Binding-site contacts:
Ligand atom CB contacts residue ASP67 of chain 1.A at 3.6 Å.
Ligand atom C contacts residue LYS23 of chain 1.A at 4.1 Å.
Ligand atom C contacts residue ARG71 of chain 1.A at 3.8 Å.
Ligand atom C contacts residue LYS23 of chain 1.A at 4.0 Å.
Ligand atom CB contacts residue LEU116 of chain 1.A at 3.8 Å (hydrophobic).
Ligand atom C contacts residue ARG71 of chain 1.A at 3.7 Å.
Ligand atom CA contacts residue LYS23 of chain 1.A at 4.1 Å.
Ligand atom CB contacts residue ILE21 of chain 1.A at 3.6 Å (hydrophobic).
Ligand atom CG contacts residue VAL113 of chain 1.A at 3.9 Å (hydrophobic).
Ligand atom N contacts residue LYS23 of chain 1.A at 4.0 Å.
Ligand atom OH contacts residue ASP67 of chain 1.A at 3.3 Å (salt-bridge).
Ligand atom O contacts residue LYS23 of chain 1.A at 3.0 Å (salt-bridge).
Ligand atom OG contacts residue PRO20 of chain 1.A at 4.0 Å.
Ligand atom OH contacts residue SER68 of chain 1.A at 3.5 Å.
Ligand atom CB contacts residue PRO20 of chain 1.A at 3.6 Å (hydrophobic).
Ligand atom CG contacts residue ASP67 of chain 1.A at 4.0 Å.
Ligand atom CE1 contacts residue SER68 of chain 1.A at 4.1 Å.
Ligand atom N contacts residue ILE21 of chain 1.A at 2.8 Å (h-bond).
Ligand atom O contacts residue SER22 of chain 1.A at 3.8 Å.
Ligand atom OH contacts residue ARG71 of chain 1.A at 3.9 Å.
Ligand atom O contacts residue ARG71 of chain 1.A at 3.7 Å.
Ligand atom CB contacts residue ILE21 of chain 1.A at 3.7 Å (hydrophobic).
Ligand atom CG contacts residue MET26 of chain 1.A at 3.9 Å (hydrophobic).
Ligand atom CZ contacts residue SER68 of chain 1.A at 3.9 Å.
Ligand atom C contacts residue ILE21 of chain 1.A at 3.5 Å (hydrophobic).
Ligand atom CD contacts residue TYR64 of chain 1.A at 3.7 Å (hydrophobic).
Ligand atom O contacts residue TYR64 of chain 1.A at 3.5 Å.
Ligand atom CA contacts residue ILE21 of chain 1.A at 3.7 Å (hydrophobic).
Ligand atom O contacts residue ARG71 of chain 1.A at 3.9 Å.
Ligand atom N contacts residue ARG71 of chain 1.A at 3.6 Å.
Ligand atom CA contacts residue ASP67 of chain 1.A at 3.5 Å.
Ligand atom CG contacts residue LEU116 of chain 1.A at 3.9 Å (hydrophobic).
Ligand atom CA contacts residue ARG71 of chain 1.A at 4.0 Å.
Ligand atom CD1 contacts residue MET26 of chain 1.A at 3.8 Å (hydrophobic).
Ligand atom CB contacts residue MET26 of chain 1.A at 3.8 Å (hydrophobic).
Ligand atom CA contacts residue SER22 of chain 1.A at 4.0 Å.
Ligand atom CB contacts residue ARG71 of chain 1.A at 3.3 Å.
Ligand atom CE2 contacts residue TYR64 of chain 1.A at 4.0 Å (hydrophobic).
Ligand atom CD2 contacts residue TYR64 of chain 1.A at 3.8 Å (hydrophobic).
Ligand atom CA contacts residue ILE21 of chain 1.A at 3.4 Å (hydrophobic).

This protein binds this small molecule.
Small molecule (SMILES): C[C@@H](O)[C@@H](C=O)NC(=O)[C@@H]1CCCN1C(=O)[C@H](COP(=O)(O)O)NC(=O)[C@H](Cc1ccc(O)cc1)NC(=O)[C@H](CO)NC(=O)[C@@H]1CCCN1

Sequence of chain 1.A:
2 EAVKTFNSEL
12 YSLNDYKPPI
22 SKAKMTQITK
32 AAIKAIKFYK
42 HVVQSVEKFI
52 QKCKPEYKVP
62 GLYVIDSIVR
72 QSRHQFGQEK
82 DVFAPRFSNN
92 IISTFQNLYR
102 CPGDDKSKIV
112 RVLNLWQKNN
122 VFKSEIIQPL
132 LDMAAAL